This protein binds this small molecule.
Small molecule (SMILES): CC(=O)N[C@@H]1[C@@H](O)[C@H](O)[C@@H](CO)O[C@H]1O

Sequence of chain 1.E:
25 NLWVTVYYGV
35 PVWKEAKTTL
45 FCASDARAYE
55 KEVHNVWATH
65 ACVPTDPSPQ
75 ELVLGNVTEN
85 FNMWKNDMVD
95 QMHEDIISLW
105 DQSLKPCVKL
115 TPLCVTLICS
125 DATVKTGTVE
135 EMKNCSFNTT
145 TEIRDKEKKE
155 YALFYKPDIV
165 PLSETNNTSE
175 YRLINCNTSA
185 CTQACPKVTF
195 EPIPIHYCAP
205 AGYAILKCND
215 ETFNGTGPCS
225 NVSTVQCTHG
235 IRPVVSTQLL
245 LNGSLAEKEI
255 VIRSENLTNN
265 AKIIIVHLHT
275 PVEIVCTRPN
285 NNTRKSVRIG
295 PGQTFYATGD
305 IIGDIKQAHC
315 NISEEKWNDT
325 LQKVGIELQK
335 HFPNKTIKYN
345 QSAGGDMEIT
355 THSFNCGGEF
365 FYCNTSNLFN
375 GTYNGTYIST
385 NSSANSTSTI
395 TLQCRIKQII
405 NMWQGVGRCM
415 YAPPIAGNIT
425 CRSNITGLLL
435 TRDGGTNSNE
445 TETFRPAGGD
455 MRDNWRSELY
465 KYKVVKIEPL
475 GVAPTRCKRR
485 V

Binding-site contacts:
Ligand atom O5 contacts residue ASN338 of chain 1.E at 2.4 Å (h-bond).
Ligand atom C3 contacts residue ASN338 of chain 1.E at 3.8 Å.
Ligand atom C2 contacts residue ASN338 of chain 1.E at 2.5 Å.
Ligand atom C1 contacts residue ASN338 of chain 1.E at 1.4 Å.
Ligand atom C4 contacts residue ASN338 of chain 1.E at 4.2 Å.
Ligand atom C5 contacts residue ASN338 of chain 1.E at 3.7 Å.
Ligand atom C8 contacts residue ASN338 of chain 1.E at 4.2 Å.
Ligand atom O7 contacts residue ASN338 of chain 1.E at 4.4 Å.
Ligand atom N2 contacts residue ASN338 of chain 1.E at 3.0 Å (h-bond).
Ligand atom C7 contacts residue ASN338 of chain 1.E at 3.9 Å.